Sequence of chain 1.C:
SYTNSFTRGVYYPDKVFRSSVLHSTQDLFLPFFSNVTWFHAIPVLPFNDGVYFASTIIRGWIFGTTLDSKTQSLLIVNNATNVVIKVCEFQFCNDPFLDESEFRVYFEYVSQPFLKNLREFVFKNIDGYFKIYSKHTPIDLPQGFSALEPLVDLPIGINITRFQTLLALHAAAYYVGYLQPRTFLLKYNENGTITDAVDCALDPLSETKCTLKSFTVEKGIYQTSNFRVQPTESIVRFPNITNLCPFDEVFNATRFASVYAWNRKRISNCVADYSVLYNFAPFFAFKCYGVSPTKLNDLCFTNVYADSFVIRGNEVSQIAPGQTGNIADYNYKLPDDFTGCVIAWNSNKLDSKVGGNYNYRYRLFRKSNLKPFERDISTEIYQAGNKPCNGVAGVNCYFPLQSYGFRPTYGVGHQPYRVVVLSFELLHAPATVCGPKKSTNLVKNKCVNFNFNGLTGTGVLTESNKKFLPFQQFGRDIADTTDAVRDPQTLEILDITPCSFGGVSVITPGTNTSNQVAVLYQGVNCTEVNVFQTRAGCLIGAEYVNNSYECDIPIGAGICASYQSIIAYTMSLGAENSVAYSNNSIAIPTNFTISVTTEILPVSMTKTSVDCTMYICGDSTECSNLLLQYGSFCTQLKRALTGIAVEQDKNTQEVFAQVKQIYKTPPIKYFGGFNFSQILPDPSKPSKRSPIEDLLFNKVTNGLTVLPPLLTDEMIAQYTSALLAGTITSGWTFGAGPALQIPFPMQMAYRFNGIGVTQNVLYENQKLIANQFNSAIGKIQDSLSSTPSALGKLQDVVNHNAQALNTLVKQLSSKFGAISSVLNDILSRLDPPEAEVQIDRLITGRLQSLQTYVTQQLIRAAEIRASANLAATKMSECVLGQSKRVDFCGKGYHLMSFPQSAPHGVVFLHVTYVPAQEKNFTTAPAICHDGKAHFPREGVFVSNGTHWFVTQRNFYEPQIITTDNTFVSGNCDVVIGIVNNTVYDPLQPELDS

Sequence of chain 1.A:
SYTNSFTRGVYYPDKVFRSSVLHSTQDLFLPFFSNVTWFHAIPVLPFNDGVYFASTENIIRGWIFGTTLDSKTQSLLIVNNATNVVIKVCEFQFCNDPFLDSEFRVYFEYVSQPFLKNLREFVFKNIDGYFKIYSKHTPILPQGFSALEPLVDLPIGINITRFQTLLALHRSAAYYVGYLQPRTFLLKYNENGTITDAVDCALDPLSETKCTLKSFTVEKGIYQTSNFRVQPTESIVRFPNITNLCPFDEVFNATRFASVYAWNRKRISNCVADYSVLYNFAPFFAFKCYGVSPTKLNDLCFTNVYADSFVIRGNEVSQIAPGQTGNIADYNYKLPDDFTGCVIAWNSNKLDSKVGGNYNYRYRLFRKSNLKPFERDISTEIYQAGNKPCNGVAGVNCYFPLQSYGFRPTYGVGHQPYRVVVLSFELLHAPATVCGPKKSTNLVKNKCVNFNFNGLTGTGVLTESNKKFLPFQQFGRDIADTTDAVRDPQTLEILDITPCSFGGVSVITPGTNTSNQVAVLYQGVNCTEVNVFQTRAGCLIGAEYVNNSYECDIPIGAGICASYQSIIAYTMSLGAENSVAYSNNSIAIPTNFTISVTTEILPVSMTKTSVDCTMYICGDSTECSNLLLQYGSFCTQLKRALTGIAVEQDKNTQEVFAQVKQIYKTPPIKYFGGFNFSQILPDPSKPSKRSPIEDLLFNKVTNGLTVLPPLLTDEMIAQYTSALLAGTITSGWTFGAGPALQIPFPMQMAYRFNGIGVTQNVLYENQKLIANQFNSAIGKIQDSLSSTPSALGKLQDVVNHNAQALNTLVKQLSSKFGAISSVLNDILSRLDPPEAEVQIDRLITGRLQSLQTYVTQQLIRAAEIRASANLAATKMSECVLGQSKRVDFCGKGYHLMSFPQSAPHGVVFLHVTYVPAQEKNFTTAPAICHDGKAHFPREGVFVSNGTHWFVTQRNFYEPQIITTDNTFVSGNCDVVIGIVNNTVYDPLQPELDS

This protein binds this small molecule.
Small molecule (SMILES): CC(=O)N[C@@H]1[C@@H](O)[C@H](O)[C@@H](CO)O[C@H]1O

Binding-site contacts:
Ligand atom C2 contacts residue ASN687 of chain 1.A at 2.5 Å.
Ligand atom C5 contacts residue ASN687 of chain 1.A at 3.7 Å.
Ligand atom O5 contacts residue TYR774 of chain 1.C at 3.9 Å.
Ligand atom N2 contacts residue ASN687 of chain 1.A at 2.9 Å (h-bond).
Ligand atom C1 contacts residue ASN687 of chain 1.A at 1.4 Å.
Ligand atom O7 contacts residue ASN687 of chain 1.A at 4.0 Å.
Ligand atom C3 contacts residue ILE772 of chain 1.C at 4.1 Å (hydrophobic).
Ligand atom C8 contacts residue SER686 of chain 1.A at 3.4 Å.
Ligand atom C6 contacts residue TYR774 of chain 1.C at 3.7 Å (hydrophobic).
Ligand atom C1 contacts residue ILE772 of chain 1.C at 4.3 Å (hydrophobic).
Ligand atom C5 contacts residue TYR774 of chain 1.C at 3.7 Å (hydrophobic).
Ligand atom C4 contacts residue ASN687 of chain 1.A at 4.2 Å.
Ligand atom C3 contacts residue ASN687 of chain 1.A at 3.8 Å.
Ligand atom O5 contacts residue ASN687 of chain 1.A at 2.4 Å (h-bond).
Ligand atom N2 contacts residue ILE772 of chain 1.C at 4.4 Å.
Ligand atom C7 contacts residue ASN687 of chain 1.A at 3.6 Å.